Sequence of chain 1.B:
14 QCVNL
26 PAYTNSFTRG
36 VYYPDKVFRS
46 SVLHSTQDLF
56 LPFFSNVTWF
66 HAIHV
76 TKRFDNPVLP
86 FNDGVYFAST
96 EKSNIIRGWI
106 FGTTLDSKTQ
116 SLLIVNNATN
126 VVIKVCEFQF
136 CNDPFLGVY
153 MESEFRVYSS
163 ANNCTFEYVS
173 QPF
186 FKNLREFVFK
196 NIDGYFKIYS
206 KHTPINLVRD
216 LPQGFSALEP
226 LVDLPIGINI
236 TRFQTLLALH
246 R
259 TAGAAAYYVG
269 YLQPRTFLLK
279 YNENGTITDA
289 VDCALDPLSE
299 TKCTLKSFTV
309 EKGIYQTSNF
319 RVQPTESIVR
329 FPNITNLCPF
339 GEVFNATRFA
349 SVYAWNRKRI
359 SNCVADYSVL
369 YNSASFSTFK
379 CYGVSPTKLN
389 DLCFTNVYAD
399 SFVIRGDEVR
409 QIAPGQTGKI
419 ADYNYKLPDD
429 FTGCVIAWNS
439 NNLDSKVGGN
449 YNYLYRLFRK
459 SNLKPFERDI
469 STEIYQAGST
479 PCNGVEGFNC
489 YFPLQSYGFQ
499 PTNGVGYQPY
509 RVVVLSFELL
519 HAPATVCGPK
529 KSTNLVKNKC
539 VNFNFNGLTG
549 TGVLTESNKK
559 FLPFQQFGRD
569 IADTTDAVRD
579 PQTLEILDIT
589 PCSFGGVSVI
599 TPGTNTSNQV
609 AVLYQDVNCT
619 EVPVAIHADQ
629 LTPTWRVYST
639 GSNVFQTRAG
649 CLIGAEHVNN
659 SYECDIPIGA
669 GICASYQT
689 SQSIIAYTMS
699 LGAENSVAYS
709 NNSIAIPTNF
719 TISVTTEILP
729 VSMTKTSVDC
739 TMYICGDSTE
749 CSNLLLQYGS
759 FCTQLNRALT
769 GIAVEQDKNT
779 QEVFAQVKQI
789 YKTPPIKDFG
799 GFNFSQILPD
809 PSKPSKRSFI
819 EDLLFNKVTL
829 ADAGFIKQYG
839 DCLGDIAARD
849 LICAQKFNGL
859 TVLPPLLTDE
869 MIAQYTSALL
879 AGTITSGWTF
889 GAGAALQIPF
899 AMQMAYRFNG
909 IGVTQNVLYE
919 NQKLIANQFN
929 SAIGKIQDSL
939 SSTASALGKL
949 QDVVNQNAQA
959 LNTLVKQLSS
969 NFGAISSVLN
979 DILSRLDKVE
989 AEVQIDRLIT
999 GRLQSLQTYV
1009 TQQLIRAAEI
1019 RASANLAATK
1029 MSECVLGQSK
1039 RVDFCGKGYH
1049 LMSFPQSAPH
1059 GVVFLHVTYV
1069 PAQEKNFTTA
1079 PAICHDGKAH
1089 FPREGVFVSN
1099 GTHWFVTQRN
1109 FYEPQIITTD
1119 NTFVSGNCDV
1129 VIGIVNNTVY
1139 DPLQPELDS

Binding-site contacts:
Ligand atom C4 contacts residue ASN603 of chain 1.B at 4.1 Å.
Ligand atom C7 contacts residue ASN603 of chain 1.B at 3.1 Å.
Ligand atom N2 contacts residue ASN603 of chain 1.B at 2.9 Å (h-bond).
Ligand atom C8 contacts residue THR604 of chain 1.B at 4.5 Å.
Ligand atom C5 contacts residue ASN603 of chain 1.B at 3.7 Å.
Ligand atom O7 contacts residue THR604 of chain 1.B at 3.6 Å.
Ligand atom C3 contacts residue ASN603 of chain 1.B at 3.8 Å.
Ligand atom C8 contacts residue ASN603 of chain 1.B at 4.3 Å.
Ligand atom C6 contacts residue ASN603 of chain 1.B at 4.4 Å.
Ligand atom O5 contacts residue ASN603 of chain 1.B at 2.4 Å (h-bond).
Ligand atom C7 contacts residue THR604 of chain 1.B at 4.5 Å.
Ligand atom C1 contacts residue ASN603 of chain 1.B at 1.4 Å.
Ligand atom O7 contacts residue ASN603 of chain 1.B at 2.9 Å (h-bond).
Ligand atom C2 contacts residue ASN603 of chain 1.B at 2.4 Å.
Ligand atom O6 contacts residue ASN603 of chain 1.B at 4.2 Å.

A protein and the small-molecule ligand that binds it are described below.
Small molecule (SMILES): CC(=O)N[C@@H]1[C@@H](O)[C@H](O)[C@@H](CO)O[C@H]1O